A small-molecule ligand and the protein it binds are described below.
Small molecule (SMILES): CC(=O)N[C@@H]1[C@@H](O)[C@H](O)[C@@H](CO)O[C@H]1O

Sequence of chain 1.C:
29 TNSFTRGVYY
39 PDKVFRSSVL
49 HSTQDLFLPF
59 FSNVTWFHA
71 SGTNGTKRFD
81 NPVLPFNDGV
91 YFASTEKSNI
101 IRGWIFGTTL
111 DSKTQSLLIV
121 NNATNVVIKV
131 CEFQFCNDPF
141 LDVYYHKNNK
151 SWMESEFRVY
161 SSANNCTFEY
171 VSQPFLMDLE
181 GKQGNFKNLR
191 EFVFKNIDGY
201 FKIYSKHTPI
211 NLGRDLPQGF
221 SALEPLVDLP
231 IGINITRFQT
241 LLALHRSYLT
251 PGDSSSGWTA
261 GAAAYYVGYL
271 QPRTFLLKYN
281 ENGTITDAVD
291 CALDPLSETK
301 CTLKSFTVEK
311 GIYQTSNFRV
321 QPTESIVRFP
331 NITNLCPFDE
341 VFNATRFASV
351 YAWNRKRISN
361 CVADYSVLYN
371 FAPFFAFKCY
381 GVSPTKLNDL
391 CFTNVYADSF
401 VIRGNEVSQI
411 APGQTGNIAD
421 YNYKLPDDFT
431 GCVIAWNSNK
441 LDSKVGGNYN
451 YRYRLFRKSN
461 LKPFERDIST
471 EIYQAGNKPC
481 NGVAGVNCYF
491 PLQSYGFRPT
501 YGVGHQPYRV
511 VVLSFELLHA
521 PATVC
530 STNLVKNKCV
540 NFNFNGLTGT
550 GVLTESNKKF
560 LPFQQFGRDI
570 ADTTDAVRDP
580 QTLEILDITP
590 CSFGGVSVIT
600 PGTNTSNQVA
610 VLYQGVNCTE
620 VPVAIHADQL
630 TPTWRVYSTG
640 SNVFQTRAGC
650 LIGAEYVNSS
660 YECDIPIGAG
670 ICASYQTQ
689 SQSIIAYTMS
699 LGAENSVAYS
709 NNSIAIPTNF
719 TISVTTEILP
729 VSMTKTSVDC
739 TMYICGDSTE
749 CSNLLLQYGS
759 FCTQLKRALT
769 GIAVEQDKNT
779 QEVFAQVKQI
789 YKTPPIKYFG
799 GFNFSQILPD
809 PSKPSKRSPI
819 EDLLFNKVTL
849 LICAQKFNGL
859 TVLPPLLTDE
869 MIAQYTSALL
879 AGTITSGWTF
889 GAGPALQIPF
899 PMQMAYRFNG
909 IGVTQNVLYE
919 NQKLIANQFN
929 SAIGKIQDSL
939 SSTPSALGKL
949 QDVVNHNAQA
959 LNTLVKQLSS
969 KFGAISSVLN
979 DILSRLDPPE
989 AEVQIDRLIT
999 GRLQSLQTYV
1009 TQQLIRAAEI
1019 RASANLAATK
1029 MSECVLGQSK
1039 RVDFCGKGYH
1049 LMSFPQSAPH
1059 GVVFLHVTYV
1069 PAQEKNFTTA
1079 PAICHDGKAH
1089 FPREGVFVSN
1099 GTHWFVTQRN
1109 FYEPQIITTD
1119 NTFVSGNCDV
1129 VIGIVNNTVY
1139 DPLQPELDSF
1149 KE

Binding-site contacts:
Ligand atom O7 contacts residue PHE59 of chain 1.C at 3.4 Å (h-bond).
Ligand atom C5 contacts residue ASN61 of chain 1.C at 3.7 Å.
Ligand atom C4 contacts residue ASN61 of chain 1.C at 4.3 Å.
Ligand atom C7 contacts residue ASN61 of chain 1.C at 3.2 Å.
Ligand atom O5 contacts residue TRP258 of chain 1.C at 4.0 Å.
Ligand atom N2 contacts residue THR29 of chain 1.C at 4.3 Å.
Ligand atom C3 contacts residue ASN30 of chain 1.C at 3.4 Å.
Ligand atom C7 contacts residue SER60 of chain 1.C at 3.5 Å.
Ligand atom C7 contacts residue ASN30 of chain 1.C at 3.5 Å.
Ligand atom C8 contacts residue ASN30 of chain 1.C at 3.4 Å.
Ligand atom C2 contacts residue ASN61 of chain 1.C at 2.5 Å.
Ligand atom C8 contacts residue SER60 of chain 1.C at 4.3 Å.
Ligand atom C1 contacts residue TRP258 of chain 1.C at 4.0 Å (hydrophobic).
Ligand atom O7 contacts residue SER60 of chain 1.C at 3.3 Å.
Ligand atom O5 contacts residue ASN61 of chain 1.C at 2.4 Å (h-bond).
Ligand atom N2 contacts residue SER60 of chain 1.C at 3.4 Å (h-bond).
Ligand atom C8 contacts residue PHE59 of chain 1.C at 3.6 Å (hydrophobic).
Ligand atom N2 contacts residue ASN61 of chain 1.C at 2.9 Å (h-bond).
Ligand atom C4 contacts residue TRP258 of chain 1.C at 4.2 Å (hydrophobic).
Ligand atom O3 contacts residue ASN30 of chain 1.C at 2.8 Å (h-bond).
Ligand atom C7 contacts residue PHE59 of chain 1.C at 3.8 Å (hydrophobic).
Ligand atom C5 contacts residue TRP258 of chain 1.C at 3.4 Å (hydrophobic).
Ligand atom C2 contacts residue ASN30 of chain 1.C at 3.7 Å.
Ligand atom N2 contacts residue ASN30 of chain 1.C at 2.8 Å (h-bond).
Ligand atom C3 contacts residue TRP258 of chain 1.C at 4.3 Å (hydrophobic).
Ligand atom O6 contacts residue TRP258 of chain 1.C at 3.9 Å.
Ligand atom O7 contacts residue ASN61 of chain 1.C at 2.9 Å (h-bond).
Ligand atom C6 contacts residue TRP258 of chain 1.C at 4.2 Å (hydrophobic).
Ligand atom C1 contacts residue ASN61 of chain 1.C at 1.4 Å.
Ligand atom C3 contacts residue ASN61 of chain 1.C at 3.8 Å.
Ligand atom O4 contacts residue TRP258 of chain 1.C at 4.3 Å.